Binding-site contacts:
Ligand atom N2 contacts residue ASN1074 of chain 1.C at 2.9 Å (h-bond).
Ligand atom C4 contacts residue ASN1074 of chain 1.C at 4.3 Å.
Ligand atom O5 contacts residue ASN1074 of chain 1.C at 2.4 Å (h-bond).
Ligand atom C5 contacts residue ASN1074 of chain 1.C at 3.7 Å.
Ligand atom C7 contacts residue ASN1074 of chain 1.C at 3.5 Å.
Ligand atom C3 contacts residue ASN1074 of chain 1.C at 3.8 Å.
Ligand atom C2 contacts residue ASN1074 of chain 1.C at 2.5 Å.
Ligand atom O7 contacts residue GLN895 of chain 1.B at 3.3 Å (h-bond).
Ligand atom O7 contacts residue SER711 of chain 1.C at 4.5 Å.
Ligand atom O7 contacts residue ASN1074 of chain 1.C at 3.8 Å.
Ligand atom C7 contacts residue GLN895 of chain 1.B at 4.5 Å.
Ligand atom C1 contacts residue ASN1074 of chain 1.C at 1.4 Å.

Sequence of chain 1.C:
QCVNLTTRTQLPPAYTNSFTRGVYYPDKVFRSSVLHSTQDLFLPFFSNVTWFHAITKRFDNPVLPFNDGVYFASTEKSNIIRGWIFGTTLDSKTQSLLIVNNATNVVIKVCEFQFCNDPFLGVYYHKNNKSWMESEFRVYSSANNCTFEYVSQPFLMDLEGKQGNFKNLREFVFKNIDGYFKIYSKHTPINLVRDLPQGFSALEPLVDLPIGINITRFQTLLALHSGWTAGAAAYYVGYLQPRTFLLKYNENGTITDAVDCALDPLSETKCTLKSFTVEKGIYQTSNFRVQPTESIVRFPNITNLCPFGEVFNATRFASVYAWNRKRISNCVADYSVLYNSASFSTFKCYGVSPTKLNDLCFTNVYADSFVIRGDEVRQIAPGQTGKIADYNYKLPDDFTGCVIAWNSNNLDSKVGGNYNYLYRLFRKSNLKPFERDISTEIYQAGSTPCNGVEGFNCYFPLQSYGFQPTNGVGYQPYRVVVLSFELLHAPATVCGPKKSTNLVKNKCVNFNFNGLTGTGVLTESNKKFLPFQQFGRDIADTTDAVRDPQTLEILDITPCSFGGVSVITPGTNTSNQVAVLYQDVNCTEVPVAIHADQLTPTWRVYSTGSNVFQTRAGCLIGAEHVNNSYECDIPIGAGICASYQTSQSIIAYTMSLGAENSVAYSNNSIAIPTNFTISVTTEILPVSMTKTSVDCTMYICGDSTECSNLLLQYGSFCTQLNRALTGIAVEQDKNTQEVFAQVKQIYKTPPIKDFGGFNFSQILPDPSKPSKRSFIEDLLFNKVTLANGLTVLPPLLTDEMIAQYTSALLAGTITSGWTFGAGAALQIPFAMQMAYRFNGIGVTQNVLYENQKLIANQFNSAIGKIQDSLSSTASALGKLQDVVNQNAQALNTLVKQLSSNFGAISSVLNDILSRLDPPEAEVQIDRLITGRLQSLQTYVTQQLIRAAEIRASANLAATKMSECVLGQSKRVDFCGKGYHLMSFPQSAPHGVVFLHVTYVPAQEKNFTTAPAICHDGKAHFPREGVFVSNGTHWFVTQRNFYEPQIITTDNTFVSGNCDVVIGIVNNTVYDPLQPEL

This protein binds this small molecule.
Small molecule (SMILES): CC(=O)N[C@@H]1[C@@H](O)[C@H](O)[C@@H](CO)O[C@H]1O

Sequence of chain 1.B:
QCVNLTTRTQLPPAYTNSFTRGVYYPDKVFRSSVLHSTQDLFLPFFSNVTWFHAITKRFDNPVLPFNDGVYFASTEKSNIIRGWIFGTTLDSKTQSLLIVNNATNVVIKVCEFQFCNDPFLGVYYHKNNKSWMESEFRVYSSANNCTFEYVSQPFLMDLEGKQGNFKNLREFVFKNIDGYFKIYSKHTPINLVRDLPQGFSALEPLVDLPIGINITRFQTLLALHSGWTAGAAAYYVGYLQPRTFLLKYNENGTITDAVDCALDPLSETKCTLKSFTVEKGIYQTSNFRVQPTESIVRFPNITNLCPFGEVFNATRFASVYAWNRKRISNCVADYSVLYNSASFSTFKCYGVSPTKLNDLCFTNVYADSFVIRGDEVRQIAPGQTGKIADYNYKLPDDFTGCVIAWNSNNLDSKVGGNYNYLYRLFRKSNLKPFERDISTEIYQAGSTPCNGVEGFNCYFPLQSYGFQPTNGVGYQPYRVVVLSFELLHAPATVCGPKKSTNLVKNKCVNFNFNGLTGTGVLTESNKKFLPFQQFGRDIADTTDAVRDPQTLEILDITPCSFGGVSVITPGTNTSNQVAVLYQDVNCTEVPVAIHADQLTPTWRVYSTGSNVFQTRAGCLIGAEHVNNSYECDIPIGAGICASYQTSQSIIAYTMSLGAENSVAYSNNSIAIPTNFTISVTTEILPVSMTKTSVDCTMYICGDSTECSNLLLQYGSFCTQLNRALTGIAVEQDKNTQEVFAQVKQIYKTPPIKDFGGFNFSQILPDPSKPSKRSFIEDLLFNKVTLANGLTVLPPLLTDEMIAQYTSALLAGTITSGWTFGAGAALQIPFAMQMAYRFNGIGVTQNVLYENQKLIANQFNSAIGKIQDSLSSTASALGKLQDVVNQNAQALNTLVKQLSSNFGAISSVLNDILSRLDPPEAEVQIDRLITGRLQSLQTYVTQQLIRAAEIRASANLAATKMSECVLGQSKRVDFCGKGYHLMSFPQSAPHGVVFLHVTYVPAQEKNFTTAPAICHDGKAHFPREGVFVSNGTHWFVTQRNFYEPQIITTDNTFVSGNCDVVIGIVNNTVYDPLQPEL